The small molecule below binds the protein below.
Small molecule (SMILES): CC(C)C[C@H](NC(=O)[C@H](COP(=O)(O)O)NC(=O)[C@H](CC(C)C)NC(=O)[C@@H](N)CCCCN)C(=O)N[C@H](C=O)CCC(N)=O

Sequence of chain 1.C:
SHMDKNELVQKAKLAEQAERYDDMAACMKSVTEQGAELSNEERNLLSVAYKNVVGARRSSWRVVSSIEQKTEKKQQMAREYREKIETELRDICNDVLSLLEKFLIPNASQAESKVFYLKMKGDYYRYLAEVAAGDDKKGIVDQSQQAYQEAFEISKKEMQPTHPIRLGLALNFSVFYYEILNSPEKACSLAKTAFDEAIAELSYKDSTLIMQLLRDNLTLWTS

Binding-site contacts:
Ligand atom O2P contacts residue LYS52 of chain 1.C at 2.9 Å (salt-bridge).
Ligand atom CB contacts residue ASN176 of chain 1.C at 3.1 Å.
Ligand atom CB contacts residue GLY172 of chain 1.C at 4.0 Å.
Ligand atom CA contacts residue LEU175 of chain 1.C at 4.0 Å (hydrophobic).
Ligand atom N contacts residue TRP231 of chain 1.C at 3.7 Å.
Ligand atom N contacts residue GLU183 of chain 1.C at 3.6 Å.
Ligand atom O3P contacts residue ARG130 of chain 1.C at 3.1 Å (salt-bridge).
Ligand atom C contacts residue ASN227 of chain 1.C at 4.0 Å.
Ligand atom O contacts residue ASN227 of chain 1.C at 3.1 Å (h-bond).
Ligand atom O2P contacts residue TYR131 of chain 1.C at 4.0 Å.
Ligand atom O2P contacts residue ARG59 of chain 1.C at 3.3 Å (salt-bridge).
Ligand atom CD1 contacts residue ILE220 of chain 1.C at 3.4 Å (hydrophobic).
Ligand atom O1P contacts residue ARG59 of chain 1.C at 3.3 Å (salt-bridge).
Ligand atom N contacts residue ASN227 of chain 1.C at 3.5 Å (h-bond).
Ligand atom C contacts residue ASN176 of chain 1.C at 3.4 Å.
Ligand atom O3P contacts residue TYR131 of chain 1.C at 2.7 Å (h-bond).
Ligand atom CD1 contacts residue GLY172 of chain 1.C at 3.8 Å.
Ligand atom P contacts residue ARG59 of chain 1.C at 3.8 Å.
Ligand atom P contacts residue ARG130 of chain 1.C at 3.9 Å.
Ligand atom CG contacts residue ASN227 of chain 1.C at 3.6 Å.
Ligand atom N contacts residue LEU175 of chain 1.C at 3.5 Å.
Ligand atom O contacts residue LEU175 of chain 1.C at 3.3 Å.
Ligand atom CB contacts residue ASN227 of chain 1.C at 3.2 Å.
Ligand atom CA contacts residue ASN176 of chain 1.C at 3.8 Å.
Ligand atom P contacts residue TYR131 of chain 1.C at 3.9 Å.
Ligand atom O contacts residue LYS52 of chain 1.C at 4.0 Å.
Ligand atom CA contacts residue ASN227 of chain 1.C at 3.8 Å.
Ligand atom CA contacts residue ASN176 of chain 1.C at 3.3 Å.
Ligand atom P contacts residue LYS52 of chain 1.C at 4.0 Å.
Ligand atom CD2 contacts residue ASN227 of chain 1.C at 3.9 Å.
Ligand atom O1P contacts residue ARG130 of chain 1.C at 3.1 Å (salt-bridge).
Ligand atom O contacts residue VAL179 of chain 1.C at 3.8 Å.
Ligand atom C contacts residue LEU175 of chain 1.C at 3.8 Å (hydrophobic).
Ligand atom OG contacts residue ASN176 of chain 1.C at 3.9 Å.
Ligand atom CB contacts residue ASN176 of chain 1.C at 3.8 Å.
Ligand atom CD2 contacts residue LYS123 of chain 1.C at 3.8 Å.
Ligand atom CA contacts residue GLU183 of chain 1.C at 3.9 Å.
Ligand atom CA contacts residue LEU175 of chain 1.C at 4.0 Å (hydrophobic).
Ligand atom N contacts residue ASN176 of chain 1.C at 2.7 Å (h-bond).
Ligand atom O3P contacts residue LYS52 of chain 1.C at 4.0 Å.